Sequence of chain 1.B:
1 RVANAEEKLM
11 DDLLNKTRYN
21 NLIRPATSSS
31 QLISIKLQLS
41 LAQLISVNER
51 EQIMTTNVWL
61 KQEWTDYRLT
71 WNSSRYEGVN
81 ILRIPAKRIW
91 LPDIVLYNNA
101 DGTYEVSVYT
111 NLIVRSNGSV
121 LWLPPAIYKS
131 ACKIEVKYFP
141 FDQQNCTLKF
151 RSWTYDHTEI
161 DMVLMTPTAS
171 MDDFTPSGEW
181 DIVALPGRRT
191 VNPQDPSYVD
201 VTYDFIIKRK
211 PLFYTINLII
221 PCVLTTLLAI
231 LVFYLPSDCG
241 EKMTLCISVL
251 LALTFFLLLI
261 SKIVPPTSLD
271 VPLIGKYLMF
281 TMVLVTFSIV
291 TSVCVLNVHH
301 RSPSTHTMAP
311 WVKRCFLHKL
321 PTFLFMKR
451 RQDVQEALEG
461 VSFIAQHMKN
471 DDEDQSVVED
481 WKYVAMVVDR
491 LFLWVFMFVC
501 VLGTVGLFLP

Sequence of chain 1.H:
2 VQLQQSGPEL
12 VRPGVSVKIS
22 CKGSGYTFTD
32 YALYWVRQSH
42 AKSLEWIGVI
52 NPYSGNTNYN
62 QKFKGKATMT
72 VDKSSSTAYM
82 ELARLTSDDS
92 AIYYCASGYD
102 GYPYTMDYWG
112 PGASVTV

The small molecule below binds the protein below.
Small molecule (SMILES): CC(=O)N[C@H]1[C@H](O[C@H]2[C@H](O)[C@@H](NC(C)=O)CO[C@@H]2CO)O[C@H](CO)[C@@H](O)[C@@H]1O

Sequence of chain 1.A:
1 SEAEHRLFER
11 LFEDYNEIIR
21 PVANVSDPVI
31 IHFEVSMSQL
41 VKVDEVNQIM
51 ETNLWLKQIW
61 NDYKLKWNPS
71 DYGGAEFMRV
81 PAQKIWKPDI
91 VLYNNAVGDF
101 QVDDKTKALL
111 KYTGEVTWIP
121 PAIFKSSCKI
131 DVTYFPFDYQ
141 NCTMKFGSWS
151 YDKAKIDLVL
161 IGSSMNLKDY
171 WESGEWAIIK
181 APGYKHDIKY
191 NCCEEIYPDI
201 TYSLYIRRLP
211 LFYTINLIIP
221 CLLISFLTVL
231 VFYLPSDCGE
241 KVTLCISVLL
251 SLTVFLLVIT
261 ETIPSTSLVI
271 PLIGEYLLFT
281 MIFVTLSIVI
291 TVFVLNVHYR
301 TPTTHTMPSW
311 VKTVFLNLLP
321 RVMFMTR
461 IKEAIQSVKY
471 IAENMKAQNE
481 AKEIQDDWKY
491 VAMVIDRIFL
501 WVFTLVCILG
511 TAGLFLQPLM

Binding-site contacts:
Ligand atom C4 contacts residue ASN24 of chain 1.A at 4.2 Å.
Ligand atom C3 contacts residue ASN24 of chain 1.A at 3.8 Å.
Ligand atom N2 contacts residue ASN24 of chain 1.A at 2.9 Å (h-bond).
Ligand atom O7 contacts residue ASN57 of chain 1.H at 4.4 Å.
Ligand atom C2 contacts residue ASN24 of chain 1.A at 2.5 Å.
Ligand atom C1 contacts residue ASN24 of chain 1.A at 1.4 Å.
Ligand atom C8 contacts residue THR58 of chain 1.H at 4.3 Å.
Ligand atom O7 contacts residue THR58 of chain 1.H at 4.1 Å.
Ligand atom O6 contacts residue SER26 of chain 1.A at 4.3 Å.
Ligand atom C7 contacts residue ASN24 of chain 1.A at 3.8 Å.
Ligand atom O7 contacts residue GLY56 of chain 1.H at 4.4 Å.
Ligand atom C5 contacts residue ASN24 of chain 1.A at 3.6 Å.
Ligand atom C7 contacts residue GLU77 of chain 1.B at 4.5 Å.
Ligand atom C8 contacts residue GLU77 of chain 1.B at 3.4 Å.
Ligand atom O5 contacts residue SER26 of chain 1.A at 3.9 Å.
Ligand atom C1 contacts residue SER26 of chain 1.A at 3.9 Å.
Ligand atom O7 contacts residue ASN24 of chain 1.A at 4.5 Å.
Ligand atom C5 contacts residue SER26 of chain 1.A at 4.4 Å.
Ligand atom C8 contacts residue ASN24 of chain 1.A at 4.1 Å.
Ligand atom O5 contacts residue ASN24 of chain 1.A at 2.3 Å (h-bond).